Sequence of chain 1.A:
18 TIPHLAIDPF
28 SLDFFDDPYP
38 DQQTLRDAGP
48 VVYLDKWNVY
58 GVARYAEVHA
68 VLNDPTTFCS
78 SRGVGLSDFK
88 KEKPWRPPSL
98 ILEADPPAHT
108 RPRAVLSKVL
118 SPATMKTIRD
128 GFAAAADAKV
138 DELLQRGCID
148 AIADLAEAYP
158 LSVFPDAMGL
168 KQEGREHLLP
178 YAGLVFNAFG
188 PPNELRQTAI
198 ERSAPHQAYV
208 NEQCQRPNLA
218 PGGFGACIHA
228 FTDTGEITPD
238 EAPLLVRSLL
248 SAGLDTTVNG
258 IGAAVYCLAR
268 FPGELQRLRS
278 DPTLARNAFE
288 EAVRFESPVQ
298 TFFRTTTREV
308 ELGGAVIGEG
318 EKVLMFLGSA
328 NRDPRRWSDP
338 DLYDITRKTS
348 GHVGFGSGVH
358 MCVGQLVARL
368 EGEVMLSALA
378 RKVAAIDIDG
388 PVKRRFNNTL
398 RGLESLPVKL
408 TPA

A small-molecule ligand and the protein it binds are described below.
Small molecule (SMILES): O=C(O)c1ccc(-c2cccnc2)cc1

Binding-site contacts:
Ligand atom C03 contacts residue ALA249 of chain 1.A at 3.6 Å (hydrophobic).
Ligand atom C03 contacts residue HEM1 of chain 1.C at 4.0 Å.
Ligand atom O14 contacts residue ILE98 of chain 1.A at 3.8 Å.
Ligand atom O14 contacts residue SER96 of chain 1.A at 2.5 Å (h-bond).
Ligand atom C06 contacts residue VAL296 of chain 1.A at 3.8 Å (hydrophobic).
Ligand atom O14 contacts residue SER245 of chain 1.A at 2.6 Å (h-bond).
Ligand atom C02 contacts residue PHE183 of chain 1.A at 3.4 Å (hydrophobic).
Ligand atom C02 contacts residue PHE299 of chain 1.A at 3.6 Å (hydrophobic).
Ligand atom C04 contacts residue HEM1 of chain 1.C at 2.8 Å.
Ligand atom C01 contacts residue PHE183 of chain 1.A at 3.5 Å (hydrophobic).
Ligand atom C03 contacts residue PHE183 of chain 1.A at 4.1 Å (hydrophobic).
Ligand atom O14 contacts residue LEU99 of chain 1.A at 3.9 Å.
Ligand atom O15 contacts residue SER248 of chain 1.A at 3.6 Å.
Ligand atom C13 contacts residue SER245 of chain 1.A at 3.4 Å.
Ligand atom C01 contacts residue VAL296 of chain 1.A at 3.9 Å (hydrophobic).
Ligand atom C04 contacts residue ALA249 of chain 1.A at 3.4 Å (hydrophobic).
Ligand atom C11 contacts residue LEU99 of chain 1.A at 3.9 Å (hydrophobic).
Ligand atom C13 contacts residue ARG93 of chain 1.A at 3.9 Å.
Ligand atom C12 contacts residue ALA249 of chain 1.A at 3.8 Å (hydrophobic).
Ligand atom C10 contacts residue LEU99 of chain 1.A at 3.8 Å (hydrophobic).
Ligand atom N05 contacts residue THR253 of chain 1.A at 3.7 Å.
Ligand atom O15 contacts residue ARG93 of chain 1.A at 2.9 Å (salt-bridge).
Ligand atom C06 contacts residue THR253 of chain 1.A at 3.5 Å.
Ligand atom C01 contacts residue THR253 of chain 1.A at 4.0 Å.
Ligand atom O15 contacts residue SER96 of chain 1.A at 4.0 Å.
Ligand atom C07 contacts residue LEU99 of chain 1.A at 4.0 Å (hydrophobic).
Ligand atom C09 contacts residue HEM1 of chain 1.C at 3.9 Å.
Ligand atom C08 contacts residue ALA249 of chain 1.A at 3.7 Å (hydrophobic).
Ligand atom N05 contacts residue HEM1 of chain 1.C at 2.2 Å.
Ligand atom O15 contacts residue SER245 of chain 1.A at 3.5 Å.
Ligand atom C13 contacts residue SER96 of chain 1.A at 3.5 Å.
Ligand atom C06 contacts residue HEM1 of chain 1.C at 3.0 Å.
Ligand atom C07 contacts residue ALA249 of chain 1.A at 3.4 Å (hydrophobic).
Ligand atom C01 contacts residue HEM1 of chain 1.C at 4.0 Å.
Ligand atom C08 contacts residue HEM1 of chain 1.C at 3.5 Å.
Ligand atom C08 contacts residue LEU99 of chain 1.A at 4.0 Å (hydrophobic).
Ligand atom C01 contacts residue PHE299 of chain 1.A at 3.8 Å (hydrophobic).
Ligand atom C12 contacts residue LEU99 of chain 1.A at 4.0 Å (hydrophobic).
Ligand atom C09 contacts residue LEU99 of chain 1.A at 3.7 Å (hydrophobic).
Ligand atom C11 contacts residue SER248 of chain 1.A at 3.8 Å.